Binding-site contacts:
Ligand atom N17 contacts residue PHE56 of chain 1.B at 3.3 Å.
Ligand atom N20 contacts residue SER53 of chain 1.B at 3.9 Å.
Ligand atom C1 contacts residue PHE56 of chain 1.B at 3.4 Å (hydrophobic).
Ligand atom O34 contacts residue ASN170 of chain 1.B at 3.4 Å (h-bond).
Ligand atom C3 contacts residue PHE56 of chain 1.B at 3.6 Å (hydrophobic).
Ligand atom N6 contacts residue THR192 of chain 1.B at 3.6 Å (h-bond).
Ligand atom N4 contacts residue SER52 of chain 1.B at 3.7 Å.
Ligand atom O32 contacts residue THR112 of chain 1.B at 3.8 Å.
Ligand atom C1 contacts residue SER53 of chain 1.B at 3.7 Å.
Ligand atom C2 contacts residue TYR193 of chain 1.B at 3.7 Å (hydrophobic).
Ligand atom N20 contacts residue PHE56 of chain 1.B at 3.5 Å.
Ligand atom C1 contacts residue THR192 of chain 1.B at 3.3 Å.
Ligand atom N4 contacts residue ASP46 of chain 1.B at 3.6 Å.
Ligand atom C22 contacts residue PHE56 of chain 1.B at 3.6 Å (hydrophobic).
Ligand atom C24 contacts residue TYR193 of chain 1.B at 3.4 Å (hydrophobic).
Ligand atom N20 contacts residue TYR193 of chain 1.B at 3.3 Å (h-bond).
Ligand atom O32 contacts residue GLY113 of chain 1.B at 2.7 Å (h-bond).
Ligand atom O34 contacts residue SER168 of chain 1.B at 3.9 Å.
Ligand atom O32 contacts residue ASP44 of chain 1.B at 3.1 Å (salt-bridge).
Ligand atom O36 contacts residue GLY113 of chain 1.B at 3.2 Å.
Ligand atom C5 contacts residue SER53 of chain 1.B at 3.5 Å.
Ligand atom C5 contacts residue SER52 of chain 1.B at 3.6 Å.
Ligand atom C5 contacts residue PHE56 of chain 1.B at 3.6 Å (hydrophobic).
Ligand atom N20 contacts residue THR192 of chain 1.B at 2.2 Å (h-bond).
Ligand atom C2 contacts residue PHE56 of chain 1.B at 3.4 Å (hydrophobic).
Ligand atom C22 contacts residue ASP46 of chain 1.B at 3.7 Å.
Ligand atom C15 contacts residue PHE56 of chain 1.B at 3.5 Å (hydrophobic).
Ligand atom P30 contacts residue LYS152 of chain 1.B at 3.5 Å.
Ligand atom O36 contacts residue ASN170 of chain 1.B at 3.8 Å.
Ligand atom O34 contacts residue LYS152 of chain 1.B at 3.7 Å.
Ligand atom P30 contacts residue GLY113 of chain 1.B at 3.6 Å.
Ligand atom O36 contacts residue LYS152 of chain 1.B at 3.8 Å.
Ligand atom N4 contacts residue PHE56 of chain 1.B at 3.5 Å.
Ligand atom N13 contacts residue PHE56 of chain 1.B at 3.4 Å.
Ligand atom C1 contacts residue TYR193 of chain 1.B at 3.7 Å (hydrophobic).
Ligand atom O32 contacts residue LYS152 of chain 1.B at 2.8 Å (salt-bridge).
Ligand atom N6 contacts residue PHE56 of chain 1.B at 3.7 Å.
Ligand atom O34 contacts residue MG1 of chain 1.E at 3.9 Å.
Ligand atom O26 contacts residue ASP46 of chain 1.B at 3.8 Å.
Ligand atom N6 contacts residue SER53 of chain 1.B at 2.8 Å (h-bond).

Sequence of chain 1.B:
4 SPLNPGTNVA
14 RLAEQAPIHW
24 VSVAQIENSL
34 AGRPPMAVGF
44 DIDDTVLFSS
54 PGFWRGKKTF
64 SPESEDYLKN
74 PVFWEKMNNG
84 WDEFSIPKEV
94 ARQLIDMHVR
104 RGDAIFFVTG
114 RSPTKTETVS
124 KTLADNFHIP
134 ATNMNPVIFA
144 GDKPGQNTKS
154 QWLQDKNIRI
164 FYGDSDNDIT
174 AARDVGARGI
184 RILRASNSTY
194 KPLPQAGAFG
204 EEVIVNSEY

A small-molecule ligand and the protein it binds are described below.
Small molecule (SMILES): Nc1ncnc2c1ncn2CCOCP(=O)(O)O